Binding-site contacts:
Ligand atom O5 contacts residue ASN19 of chain 49.S at 2.2 Å (h-bond).
Ligand atom C8 contacts residue TYR17 of chain 49.S at 4.2 Å (hydrophobic).
Ligand atom C3 contacts residue ASN19 of chain 49.S at 4.4 Å.
Ligand atom C6 contacts residue ASN19 of chain 49.S at 4.1 Å.
Ligand atom O6 contacts residue ASN19 of chain 49.S at 4.4 Å.
Ligand atom N2 contacts residue ASN19 of chain 49.S at 4.1 Å.
Ligand atom C1 contacts residue ASN19 of chain 49.S at 1.9 Å.
Ligand atom C2 contacts residue ASN19 of chain 49.S at 3.4 Å.
Ligand atom C5 contacts residue ASN19 of chain 49.S at 3.4 Å.

A small-molecule ligand and the protein it binds are described below.
Small molecule (SMILES): CC(=O)N[C@H]1[C@H](O[C@H]2[C@H](O)[C@@H](NC(C)=O)CO[C@@H]2CO)O[C@H](CO)[C@@H](O)[C@@H]1O

Sequence of chain 49.S:
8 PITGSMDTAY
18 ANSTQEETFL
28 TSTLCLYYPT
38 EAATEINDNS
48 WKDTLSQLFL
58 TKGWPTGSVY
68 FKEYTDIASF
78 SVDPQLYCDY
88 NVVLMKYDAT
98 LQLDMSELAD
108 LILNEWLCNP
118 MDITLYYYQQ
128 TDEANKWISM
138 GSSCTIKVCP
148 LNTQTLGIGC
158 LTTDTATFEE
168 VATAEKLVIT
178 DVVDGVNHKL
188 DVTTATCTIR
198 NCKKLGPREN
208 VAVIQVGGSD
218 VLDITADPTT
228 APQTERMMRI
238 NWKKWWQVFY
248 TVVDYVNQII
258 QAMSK